Binding-site contacts:
Ligand atom C6 contacts residue THR48 of chain 24.D at 4.2 Å.
Ligand atom C5' contacts residue VAL178 of chain 24.E at 4.5 Å (hydrophobic).
Ligand atom N6 contacts residue TRP47 of chain 24.D at 3.8 Å.
Ligand atom C4 contacts residue TRP47 of chain 24.D at 3.9 Å (hydrophobic).
Ligand atom C2 contacts residue TRP47 of chain 24.D at 4.2 Å (hydrophobic).
Ligand atom N1 contacts residue TRP47 of chain 24.D at 4.3 Å.
Ligand atom OP2 contacts residue VAL178 of chain 24.E at 4.5 Å.
Ligand atom N6 contacts residue TYR50 of chain 24.D at 4.2 Å.
Ligand atom O4' contacts residue TRP47 of chain 24.D at 4.1 Å.
Ligand atom N1 contacts residue THR48 of chain 24.D at 4.0 Å.
Ligand atom C1' contacts residue TRP47 of chain 24.D at 4.3 Å (hydrophobic).
Ligand atom C5 contacts residue TRP47 of chain 24.D at 3.8 Å (hydrophobic).
Ligand atom N3 contacts residue TRP47 of chain 24.D at 4.1 Å.
Ligand atom OP2 contacts residue GLY49 of chain 24.E at 4.2 Å.
Ligand atom C8 contacts residue TRP47 of chain 24.D at 3.8 Å (hydrophobic).
Ligand atom C6 contacts residue TRP47 of chain 24.D at 3.9 Å (hydrophobic).
Ligand atom O4' contacts residue LYS143 of chain 24.D at 4.1 Å.
Ligand atom N7 contacts residue TRP47 of chain 24.D at 3.7 Å.
Ligand atom N6 contacts residue THR48 of chain 24.D at 3.3 Å (h-bond).
Ligand atom N9 contacts residue TRP47 of chain 24.D at 3.9 Å.

Sequence of chain 24.E:
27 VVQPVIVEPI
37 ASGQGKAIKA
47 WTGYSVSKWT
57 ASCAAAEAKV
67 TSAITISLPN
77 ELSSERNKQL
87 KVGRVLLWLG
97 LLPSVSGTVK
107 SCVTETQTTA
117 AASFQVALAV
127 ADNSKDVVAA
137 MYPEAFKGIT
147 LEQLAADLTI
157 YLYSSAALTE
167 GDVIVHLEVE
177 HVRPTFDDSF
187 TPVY

The small molecule below binds the protein below.
Small molecule (SMILES): Nc1ncnc2c1ncn2[C@@H]1O[C@H](COO[C@@H]2C[C@@H](CO[P](=O)(O)O[C@H]3[C@@H](O)[C@H](n4cnc5c(N)ncnc54)O[C@@H]3COP(=O)=O)O[C@H]2n2ccc(=O)[nH]c2=O)[C@@H](OOP(O)OC[C@H]2O[C@@H](n3ccc(=O)[nH]c3=O)[C@H](O)[C@@H]2O)[C@H]1O.Op1oo1

Sequence of chain 24.D:
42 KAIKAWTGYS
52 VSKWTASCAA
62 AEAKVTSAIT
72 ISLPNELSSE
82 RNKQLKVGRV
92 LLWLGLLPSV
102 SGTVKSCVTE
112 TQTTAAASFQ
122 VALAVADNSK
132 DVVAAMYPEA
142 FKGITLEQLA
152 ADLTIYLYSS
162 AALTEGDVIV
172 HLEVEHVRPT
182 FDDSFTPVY